Binding-site contacts:
Ligand atom N03 contacts residue TYR102 of chain 1.A at 3.3 Å (h-bond).
Ligand atom N03 contacts residue ILE96 of chain 1.A at 3.0 Å (h-bond).
Ligand atom C15 contacts residue LEU52 of chain 1.A at 3.6 Å (hydrophobic).
Ligand atom N01 contacts residue ILE7 of chain 1.A at 3.5 Å (h-bond).
Ligand atom C01 contacts residue ASP29 of chain 1.A at 3.5 Å.
Ligand atom N03 contacts residue PHE33 of chain 1.A at 3.5 Å.
Ligand atom N04 contacts residue ASP29 of chain 1.A at 2.7 Å (salt-bridge).
Ligand atom C09 contacts residue ILE22 of chain 1.A at 3.7 Å (hydrophobic).
Ligand atom N01 contacts residue PHE33 of chain 1.A at 3.5 Å.
Ligand atom N03 contacts residue NDP1 of chain 1.C at 3.8 Å.
Ligand atom N02 contacts residue ASP29 of chain 1.A at 2.8 Å (salt-bridge).
Ligand atom F01 contacts residue PHE33 of chain 1.A at 2.9 Å.
Ligand atom C12 contacts residue NDP1 of chain 1.C at 3.6 Å.
Ligand atom C11 contacts residue NDP1 of chain 1.C at 3.6 Å.
Ligand atom N04 contacts residue ILE7 of chain 1.A at 3.9 Å.
Ligand atom C13 contacts residue THR48 of chain 1.A at 3.8 Å.
Ligand atom C10 contacts residue ILE22 of chain 1.A at 3.6 Å (hydrophobic).
Ligand atom C07 contacts residue GLN30 of chain 1.A at 3.9 Å.
Ligand atom N04 contacts residue TRP8 of chain 1.A at 3.5 Å (h-bond).
Ligand atom C01 contacts residue ALA9 of chain 1.A at 3.7 Å (hydrophobic).
Ligand atom N01 contacts residue TRP8 of chain 1.A at 3.3 Å.
Ligand atom C04 contacts residue NDP1 of chain 1.C at 3.4 Å.
Ligand atom C05 contacts residue ASP29 of chain 1.A at 3.5 Å.
Ligand atom C14 contacts residue LEU52 of chain 1.A at 3.6 Å (hydrophobic).
Ligand atom C01 contacts residue TRP8 of chain 1.A at 3.7 Å (hydrophobic).
Ligand atom C03 contacts residue PHE33 of chain 1.A at 3.6 Å (hydrophobic).
Ligand atom N01 contacts residue NDP1 of chain 1.C at 3.8 Å.
Ligand atom C13 contacts residue NDP1 of chain 1.C at 3.8 Å.
Ligand atom C04 contacts residue ILE7 of chain 1.A at 3.7 Å (hydrophobic).
Ligand atom N01 contacts residue ALA9 of chain 1.A at 3.8 Å.
Ligand atom C03 contacts residue NDP1 of chain 1.C at 3.6 Å.
Ligand atom N02 contacts residue PHE33 of chain 1.A at 3.9 Å.
Ligand atom N04 contacts residue ALA9 of chain 1.A at 3.7 Å.
Ligand atom C04 contacts residue PHE33 of chain 1.A at 3.3 Å (hydrophobic).
Ligand atom N04 contacts residue THR115 of chain 1.A at 3.7 Å.
Ligand atom N03 contacts residue ILE7 of chain 1.A at 2.9 Å (h-bond).
Ligand atom C01 contacts residue PHE33 of chain 1.A at 3.9 Å (hydrophobic).
Ligand atom C02 contacts residue ASP29 of chain 1.A at 3.6 Å.
Ligand atom C12 contacts residue ILE96 of chain 1.A at 3.8 Å (hydrophobic).
Ligand atom C10 contacts residue ASP29 of chain 1.A at 3.6 Å.

A small-molecule ligand and the protein it binds are described below.
Small molecule (SMILES): Nc1nc(N)c(C#CC2CC2)c(-c2ccccc2F)n1

Sequence of chain 1.A:
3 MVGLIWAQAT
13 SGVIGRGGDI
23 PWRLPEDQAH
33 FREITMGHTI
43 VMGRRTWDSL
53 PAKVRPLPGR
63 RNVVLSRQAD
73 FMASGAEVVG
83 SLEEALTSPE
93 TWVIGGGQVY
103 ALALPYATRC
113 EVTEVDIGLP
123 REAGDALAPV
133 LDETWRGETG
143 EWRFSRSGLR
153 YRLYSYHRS